Binding-site contacts:
Ligand atom O5 contacts residue ASN1121 of chain 1.M at 2.4 Å (h-bond).
Ligand atom C8 contacts residue ASN1121 of chain 1.M at 3.7 Å.
Ligand atom C3 contacts residue ASN1121 of chain 1.M at 3.8 Å.
Ligand atom C5 contacts residue ASN1121 of chain 1.M at 3.7 Å.
Ligand atom C4 contacts residue ASN1121 of chain 1.M at 4.2 Å.
Ligand atom O7 contacts residue ILE1119 of chain 1.M at 4.0 Å.
Ligand atom C1 contacts residue ASN1121 of chain 1.M at 1.4 Å.
Ligand atom C7 contacts residue ASN1121 of chain 1.M at 3.2 Å.
Ligand atom C2 contacts residue ASN1121 of chain 1.M at 2.5 Å.
Ligand atom O7 contacts residue ASN1121 of chain 1.M at 3.1 Å (h-bond).
Ligand atom N2 contacts residue ASN1121 of chain 1.M at 2.9 Å (h-bond).
Ligand atom O7 contacts residue VAL1120 of chain 1.M at 4.0 Å.

Sequence of chain 1.M:
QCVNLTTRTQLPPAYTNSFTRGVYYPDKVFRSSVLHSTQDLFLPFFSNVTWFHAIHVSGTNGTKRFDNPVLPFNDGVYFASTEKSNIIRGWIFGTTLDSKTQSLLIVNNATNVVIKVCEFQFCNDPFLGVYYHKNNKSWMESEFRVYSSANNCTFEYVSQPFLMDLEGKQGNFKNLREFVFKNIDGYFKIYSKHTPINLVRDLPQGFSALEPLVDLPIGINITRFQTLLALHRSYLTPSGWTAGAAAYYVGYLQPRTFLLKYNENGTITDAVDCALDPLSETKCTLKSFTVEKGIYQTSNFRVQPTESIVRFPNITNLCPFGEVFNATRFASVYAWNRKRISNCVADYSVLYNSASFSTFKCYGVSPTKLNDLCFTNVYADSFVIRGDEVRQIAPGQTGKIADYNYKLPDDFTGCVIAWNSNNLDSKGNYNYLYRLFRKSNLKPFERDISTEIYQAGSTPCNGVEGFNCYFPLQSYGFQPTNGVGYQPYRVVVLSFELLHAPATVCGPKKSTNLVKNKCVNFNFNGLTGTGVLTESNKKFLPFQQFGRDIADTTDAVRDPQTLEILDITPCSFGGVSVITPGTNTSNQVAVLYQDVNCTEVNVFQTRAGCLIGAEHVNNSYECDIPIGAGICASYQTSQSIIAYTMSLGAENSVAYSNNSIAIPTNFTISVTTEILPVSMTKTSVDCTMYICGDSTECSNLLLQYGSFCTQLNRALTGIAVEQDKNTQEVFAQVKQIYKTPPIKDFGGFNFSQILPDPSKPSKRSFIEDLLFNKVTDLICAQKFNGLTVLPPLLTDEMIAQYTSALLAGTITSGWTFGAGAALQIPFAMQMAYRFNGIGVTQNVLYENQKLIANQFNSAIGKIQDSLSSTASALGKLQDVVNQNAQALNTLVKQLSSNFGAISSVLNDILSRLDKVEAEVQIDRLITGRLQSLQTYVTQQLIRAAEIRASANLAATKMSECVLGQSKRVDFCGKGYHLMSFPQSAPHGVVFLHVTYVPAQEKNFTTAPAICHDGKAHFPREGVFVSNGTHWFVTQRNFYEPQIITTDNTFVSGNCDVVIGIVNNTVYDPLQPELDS

This protein binds this small molecule.
Small molecule (SMILES): CC(=O)N[C@H]1[C@H](O[C@H]2[C@H](O)[C@@H](NC(C)=O)CO[C@@H]2CO)O[C@H](CO)[C@@H](O)[C@@H]1O